Sequence of chain 57.A:
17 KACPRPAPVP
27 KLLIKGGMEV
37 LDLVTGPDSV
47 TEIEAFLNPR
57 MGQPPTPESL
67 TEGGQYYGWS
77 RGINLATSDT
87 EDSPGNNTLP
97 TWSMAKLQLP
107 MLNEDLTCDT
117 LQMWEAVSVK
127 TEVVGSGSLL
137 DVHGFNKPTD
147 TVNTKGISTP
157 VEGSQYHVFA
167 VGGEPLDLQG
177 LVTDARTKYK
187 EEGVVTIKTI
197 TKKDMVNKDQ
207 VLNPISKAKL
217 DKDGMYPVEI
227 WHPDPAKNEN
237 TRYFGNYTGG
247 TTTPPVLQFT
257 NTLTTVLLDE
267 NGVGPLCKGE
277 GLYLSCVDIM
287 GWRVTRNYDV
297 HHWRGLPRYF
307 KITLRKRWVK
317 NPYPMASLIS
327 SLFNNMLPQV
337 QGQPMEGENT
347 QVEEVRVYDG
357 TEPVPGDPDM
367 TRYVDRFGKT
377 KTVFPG

A small-molecule ligand and the protein it binds are described below.
Small molecule (SMILES): CC(=O)N[C@H]1[C@H]([C@H](O)[C@H](O)CO)O[C@@](O[C@H]2[C@@H](O)[C@@H](CO)O[C@@H](O[C@H]3[C@H](O)[C@@H](O)[C@H](O)O[C@@H]3CO)[C@@H]2O)(C(=O)O)C[C@@H]1O

Sequence of chain 57.E:
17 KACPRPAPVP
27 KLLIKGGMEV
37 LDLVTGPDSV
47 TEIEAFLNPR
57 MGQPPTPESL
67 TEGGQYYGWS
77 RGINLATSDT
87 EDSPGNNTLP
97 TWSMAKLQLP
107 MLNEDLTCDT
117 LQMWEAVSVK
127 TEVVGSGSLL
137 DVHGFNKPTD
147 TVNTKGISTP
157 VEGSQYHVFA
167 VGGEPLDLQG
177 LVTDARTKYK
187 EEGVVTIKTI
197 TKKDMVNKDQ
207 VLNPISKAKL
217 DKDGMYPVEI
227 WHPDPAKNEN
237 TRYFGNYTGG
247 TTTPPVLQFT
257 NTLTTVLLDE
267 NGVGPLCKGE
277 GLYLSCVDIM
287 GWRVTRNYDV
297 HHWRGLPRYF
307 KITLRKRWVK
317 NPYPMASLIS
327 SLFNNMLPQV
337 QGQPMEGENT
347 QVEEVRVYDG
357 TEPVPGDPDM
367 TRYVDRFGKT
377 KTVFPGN

Binding-site contacts:
Ligand atom C4 contacts residue ARG77 of chain 57.E at 4.2 Å.
Ligand atom O1B contacts residue TYR72 of chain 57.E at 3.7 Å.
Ligand atom O10 contacts residue ASN293 of chain 57.E at 3.8 Å.
Ligand atom C3 contacts residue VAL296 of chain 57.E at 3.5 Å (hydrophobic).
Ligand atom C1 contacts residue TYR72 of chain 57.E at 3.7 Å (hydrophobic).
Ligand atom C7 contacts residue TYR72 of chain 57.E at 4.2 Å (hydrophobic).
Ligand atom O6 contacts residue ASN93 of chain 57.E at 2.8 Å (h-bond).
Ligand atom O1A contacts residue ARG77 of chain 57.E at 3.1 Å (salt-bridge).
Ligand atom O6 contacts residue THR94 of chain 57.E at 3.7 Å.
Ligand atom C5 contacts residue TYR72 of chain 57.E at 3.5 Å (hydrophobic).
Ligand atom O1A contacts residue TYR72 of chain 57.E at 3.4 Å.
Ligand atom C11 contacts residue ASP85 of chain 57.A at 3.8 Å.
Ligand atom O1B contacts residue ARG77 of chain 57.E at 2.8 Å (salt-bridge).
Ligand atom O8 contacts residue TYR72 of chain 57.E at 3.2 Å (h-bond).
Ligand atom O6 contacts residue ARG77 of chain 57.E at 4.0 Å.
Ligand atom N5 contacts residue TYR72 of chain 57.E at 3.2 Å (h-bond).
Ligand atom C2 contacts residue GLY78 of chain 57.E at 4.2 Å.
Ligand atom O4 contacts residue TYR72 of chain 57.E at 3.9 Å.
Ligand atom O6 contacts residue GLY78 of chain 57.E at 3.8 Å.
Ligand atom O10 contacts residue THR291 of chain 57.E at 4.0 Å.
Ligand atom C3 contacts residue GLY78 of chain 57.E at 4.2 Å.
Ligand atom C8 contacts residue TYR72 of chain 57.E at 4.2 Å (hydrophobic).
Ligand atom C3 contacts residue GLY78 of chain 57.E at 4.1 Å.
Ligand atom C4 contacts residue HIS298 of chain 57.E at 3.7 Å.
Ligand atom O4 contacts residue HIS298 of chain 57.E at 3.1 Å (h-bond).
Ligand atom O4 contacts residue VAL296 of chain 57.E at 4.2 Å.
Ligand atom C4 contacts residue GLY78 of chain 57.E at 3.4 Å.
Ligand atom O3 contacts residue GLY78 of chain 57.E at 3.6 Å.
Ligand atom C5 contacts residue ASN93 of chain 57.E at 4.3 Å.
Ligand atom O1A contacts residue GLY78 of chain 57.E at 3.6 Å (h-bond).
Ligand atom C10 contacts residue TYR72 of chain 57.E at 4.2 Å (hydrophobic).
Ligand atom O4 contacts residue ILE79 of chain 57.E at 3.4 Å (h-bond).
Ligand atom C6 contacts residue ASN93 of chain 57.E at 3.5 Å.
Ligand atom C3 contacts residue HIS298 of chain 57.E at 3.6 Å.
Ligand atom C1 contacts residue ARG77 of chain 57.E at 3.4 Å.
Ligand atom O4 contacts residue THR291 of chain 57.E at 3.4 Å.
Ligand atom O3 contacts residue VAL296 of chain 57.E at 4.2 Å.
Ligand atom C6 contacts residue TYR72 of chain 57.E at 3.5 Å (hydrophobic).
Ligand atom O4 contacts residue GLY78 of chain 57.E at 3.1 Å.
Ligand atom C4 contacts residue TYR72 of chain 57.E at 3.2 Å (hydrophobic).